The protein below binds the small molecule below.
Small molecule (SMILES): Oc1cc(O)cc(/C=C/c2ccc(O)cc2Cl)c1

Sequence of chain 2.A:
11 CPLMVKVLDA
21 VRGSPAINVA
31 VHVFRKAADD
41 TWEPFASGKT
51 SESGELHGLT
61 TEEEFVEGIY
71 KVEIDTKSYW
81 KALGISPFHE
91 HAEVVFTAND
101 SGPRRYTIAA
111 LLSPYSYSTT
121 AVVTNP

Binding-site contacts:
Ligand atom C07 contacts residue S2L1 of chain 4.B at 1.0 Å.
Ligand atom C09 contacts residue S2L1 of chain 4.B at 0.6 Å.
Ligand atom C03 contacts residue LEU18 of chain 4.A at 3.8 Å (hydrophobic).
Ligand atom C01 contacts residue LYS16 of chain 2.A at 4.0 Å.
Ligand atom C11 contacts residue S2L1 of chain 4.B at 0.5 Å.
Ligand atom CL1 contacts residue LEU111 of chain 4.A at 3.7 Å.
Ligand atom CL1 contacts residue ALA109 of chain 4.A at 3.6 Å.
Ligand atom C05 contacts residue ALA109 of chain 4.A at 3.9 Å (hydrophobic).
Ligand atom C13 contacts residue SER118 of chain 4.A at 3.4 Å.
Ligand atom C12 contacts residue LEU111 of chain 4.A at 3.8 Å (hydrophobic).
Ligand atom CL1 contacts residue ALA110 of chain 4.A at 3.8 Å.
Ligand atom C03 contacts residue S2L1 of chain 4.B at 0.6 Å.
Ligand atom C13 contacts residue S2L1 of chain 4.B at 0.5 Å.
Ligand atom O02 contacts residue S2L1 of chain 4.B at 0.9 Å (h-bond).
Ligand atom C12 contacts residue LEU111 of chain 2.A at 3.9 Å (hydrophobic).
Ligand atom C13 contacts residue LEU111 of chain 2.A at 3.9 Å (hydrophobic).
Ligand atom C02 contacts residue S2L1 of chain 4.B at 0.5 Å.
Ligand atom C04 contacts residue S2L1 of chain 4.B at 0.6 Å.
Ligand atom C05 contacts residue LEU18 of chain 2.A at 3.7 Å (hydrophobic).
Ligand atom C11 contacts residue LEU111 of chain 4.A at 3.9 Å (hydrophobic).
Ligand atom C05 contacts residue S2L1 of chain 4.B at 0.6 Å.
Ligand atom C01 contacts residue S2L1 of chain 4.B at 0.5 Å.
Ligand atom O03 contacts residue S2L1 of chain 4.B at 0.5 Å (h-bond).
Ligand atom C14 contacts residue LEU111 of chain 4.A at 3.9 Å (hydrophobic).
Ligand atom C08 contacts residue S2L1 of chain 4.B at 1.0 Å.
Ligand atom C10 contacts residue S2L1 of chain 4.B at 0.5 Å.
Ligand atom O03 contacts residue LYS16 of chain 4.A at 3.7 Å.
Ligand atom CL1 contacts residue S2L1 of chain 4.B at 1.6 Å.
Ligand atom C14 contacts residue S2L1 of chain 4.B at 0.5 Å.
Ligand atom C12 contacts residue S2L1 of chain 4.B at 0.6 Å.
Ligand atom O01 contacts residue LYS16 of chain 2.A at 3.9 Å.
Ligand atom C06 contacts residue S2L1 of chain 4.B at 0.5 Å.
Ligand atom O02 contacts residue SER118 of chain 2.A at 2.4 Å (h-bond).
Ligand atom C12 contacts residue SER118 of chain 4.A at 3.7 Å.
Ligand atom C01 contacts residue LYS16 of chain 4.A at 3.7 Å.
Ligand atom O02 contacts residue SER118 of chain 4.A at 3.1 Å (h-bond).
Ligand atom C13 contacts residue LEU111 of chain 4.A at 3.9 Å (hydrophobic).
Ligand atom O01 contacts residue S2L1 of chain 4.B at 0.5 Å (h-bond).
Ligand atom C11 contacts residue SER118 of chain 2.A at 3.3 Å.
Ligand atom C12 contacts residue SER118 of chain 2.A at 3.2 Å.

Sequence of chain 4.A:
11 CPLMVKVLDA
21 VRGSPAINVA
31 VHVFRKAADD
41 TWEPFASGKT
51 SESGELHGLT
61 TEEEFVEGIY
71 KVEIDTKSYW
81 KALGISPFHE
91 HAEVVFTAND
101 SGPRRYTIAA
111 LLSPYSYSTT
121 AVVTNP